The protein below binds the small molecule below.
Small molecule (SMILES): Nc1ncnc2c1ncn2[C@@H]1O[C@H](COP(=O)(O)OP(=O)(O)OP(O)(O)=S)[C@@H](O)[C@H]1O

Binding-site contacts:
Ligand atom C2 contacts residue ILE264 of chain 1.F at 3.3 Å (hydrophobic).
Ligand atom C3' contacts residue LEU66 of chain 1.F at 3.5 Å (hydrophobic).
Ligand atom S1G contacts residue ARG309 of chain 1.F at 3.4 Å (salt-bridge).
Ligand atom O3G contacts residue THR65 of chain 1.F at 3.1 Å (h-bond).
Ligand atom N6 contacts residue ILE18 of chain 1.F at 3.4 Å (h-bond).
Ligand atom O1A contacts residue ARG309 of chain 1.F at 2.6 Å (salt-bridge).
Ligand atom O2G contacts residue LYS64 of chain 1.F at 2.6 Å (salt-bridge).
Ligand atom O3A contacts residue GLY61 of chain 1.F at 3.3 Å.
Ligand atom O4' contacts residue ALA308 of chain 1.F at 3.1 Å.
Ligand atom N3 contacts residue ILE264 of chain 1.F at 3.6 Å.
Ligand atom N7 contacts residue GLY63 of chain 1.F at 3.3 Å.
Ligand atom O3B contacts residue ARG309 of chain 1.F at 2.5 Å (salt-bridge).
Ligand atom C1' contacts residue ALA308 of chain 1.F at 3.6 Å (hydrophobic).
Ligand atom O3B contacts residue GLY61 of chain 1.F at 3.5 Å (h-bond).
Ligand atom C2' contacts residue LEU66 of chain 1.F at 3.4 Å (hydrophobic).
Ligand atom C5' contacts residue ARG309 of chain 1.F at 3.3 Å.
Ligand atom O2B contacts residue LYS64 of chain 1.F at 3.3 Å (salt-bridge).
Ligand atom N6 contacts residue VAL17 of chain 1.F at 3.6 Å.
Ligand atom O2B contacts residue THR65 of chain 1.F at 2.9 Å (h-bond).
Ligand atom O2' contacts residue ALA308 of chain 1.F at 3.2 Å (h-bond).
Ligand atom C4 contacts residue LEU66 of chain 1.F at 3.4 Å (hydrophobic).
Ligand atom C8 contacts residue GLY63 of chain 1.F at 3.4 Å.
Ligand atom O1B contacts residue LYS64 of chain 1.F at 2.6 Å (salt-bridge).
Ligand atom O1B contacts residue GLY61 of chain 1.F at 2.5 Å (h-bond).
Ligand atom O3G contacts residue ARG309 of chain 1.F at 2.8 Å (salt-bridge).
Ligand atom N1 contacts residue TYR16 of chain 1.F at 3.5 Å (h-bond).
Ligand atom O2A contacts residue LEU66 of chain 1.F at 3.0 Å (h-bond).
Ligand atom O3A contacts residue GLY63 of chain 1.F at 3.2 Å (h-bond).
Ligand atom O1B contacts residue SER62 of chain 1.F at 2.9 Å (h-bond).
Ligand atom O1B contacts residue THR60 of chain 1.F at 3.5 Å.
Ligand atom O2A contacts residue THR65 of chain 1.F at 2.5 Å (h-bond).
Ligand atom N7 contacts residue SER62 of chain 1.F at 3.3 Å (h-bond).
Ligand atom C4' contacts residue ARG309 of chain 1.F at 3.5 Å.
Ligand atom O2A contacts residue GLY63 of chain 1.F at 3.0 Å.
Ligand atom N9 contacts residue LEU66 of chain 1.F at 3.5 Å.
Ligand atom PG contacts residue ARG309 of chain 1.F at 2.9 Å.
Ligand atom O2A contacts residue LYS64 of chain 1.F at 2.9 Å (salt-bridge).
Ligand atom PB contacts residue GLY61 of chain 1.F at 3.4 Å.
Ligand atom O1A contacts residue THR65 of chain 1.F at 3.1 Å (h-bond).
Ligand atom PB contacts residue LYS64 of chain 1.F at 3.4 Å.

Sequence of chain 1.F:
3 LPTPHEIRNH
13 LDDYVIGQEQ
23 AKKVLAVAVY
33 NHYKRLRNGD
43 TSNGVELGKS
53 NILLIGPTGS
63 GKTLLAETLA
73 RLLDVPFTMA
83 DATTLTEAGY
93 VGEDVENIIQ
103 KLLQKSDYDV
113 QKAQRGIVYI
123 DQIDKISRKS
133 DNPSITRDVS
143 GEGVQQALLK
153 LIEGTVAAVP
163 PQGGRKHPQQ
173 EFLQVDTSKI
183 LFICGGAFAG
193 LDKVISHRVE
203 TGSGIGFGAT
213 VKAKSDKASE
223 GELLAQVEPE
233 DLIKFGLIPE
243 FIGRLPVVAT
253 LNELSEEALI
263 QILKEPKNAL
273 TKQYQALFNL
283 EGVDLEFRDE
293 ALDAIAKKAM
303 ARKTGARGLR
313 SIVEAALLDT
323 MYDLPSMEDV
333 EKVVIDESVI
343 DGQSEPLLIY